This small molecule binds to this protein.
Small molecule (SMILES): [H]/N=C(\N)N[C@H]1C=C(C(=O)O)O[C@@H]([C@H](O)[C@H](O)CO)[C@@H]1NC(C)=O

Binding-site contacts:
Ligand atom O1B contacts residue ARG292 of chain 2.A at 3.3 Å (salt-bridge).
Ligand atom C6 contacts residue GLU277 of chain 2.A at 3.5 Å.
Ligand atom O9 contacts residue ARG224 of chain 2.A at 3.4 Å (salt-bridge).
Ligand atom CZ contacts residue GLU119 of chain 2.A at 3.6 Å.
Ligand atom O1A contacts residue TYR406 of chain 2.A at 3.4 Å (h-bond).
Ligand atom C3 contacts residue ASP151 of chain 2.A at 3.2 Å.
Ligand atom O10 contacts residue ASP151 of chain 2.A at 3.4 Å.
Ligand atom O8 contacts residue GLU277 of chain 2.A at 3.7 Å.
Ligand atom C9 contacts residue ALA246 of chain 2.A at 3.6 Å (hydrophobic).
Ligand atom NH1 contacts residue ASP151 of chain 2.A at 3.0 Å (salt-bridge).
Ligand atom C3 contacts residue TYR406 of chain 2.A at 3.1 Å (hydrophobic).
Ligand atom CZ contacts residue TRP178 of chain 2.A at 3.5 Å (hydrophobic).
Ligand atom O1B contacts residue ARG371 of chain 2.A at 2.8 Å (salt-bridge).
Ligand atom O10 contacts residue ARG152 of chain 2.A at 2.9 Å (salt-bridge).
Ligand atom O9 contacts residue GLU276 of chain 2.A at 2.5 Å (salt-bridge).
Ligand atom O8 contacts residue ARG292 of chain 2.A at 3.5 Å.
Ligand atom C8 contacts residue ARG292 of chain 2.A at 3.6 Å.
Ligand atom C3 contacts residue GLU119 of chain 2.A at 3.6 Å.
Ligand atom O8 contacts residue GLU276 of chain 2.A at 2.7 Å (salt-bridge).
Ligand atom C9 contacts residue ASN294 of chain 2.A at 3.7 Å.
Ligand atom O6 contacts residue TYR406 of chain 2.A at 3.2 Å (h-bond).
Ligand atom O9 contacts residue ALA246 of chain 2.A at 3.4 Å.
Ligand atom NE contacts residue ASP151 of chain 2.A at 2.9 Å (salt-bridge).
Ligand atom NH2 contacts residue GLU227 of chain 2.A at 2.9 Å (salt-bridge).
Ligand atom C11 contacts residue TRP178 of chain 2.A at 3.8 Å (hydrophobic).
Ligand atom C1 contacts residue TYR406 of chain 2.A at 3.0 Å (hydrophobic).
Ligand atom C1 contacts residue ARG371 of chain 2.A at 3.5 Å.
Ligand atom C4 contacts residue ASP151 of chain 2.A at 3.5 Å.
Ligand atom C4 contacts residue TYR406 of chain 2.A at 3.7 Å (hydrophobic).
Ligand atom C6 contacts residue TYR406 of chain 2.A at 3.6 Å (hydrophobic).
Ligand atom NH1 contacts residue TRP178 of chain 2.A at 2.9 Å (h-bond).
Ligand atom C9 contacts residue GLU276 of chain 2.A at 3.3 Å.
Ligand atom NH1 contacts residue ARG156 of chain 2.A at 3.4 Å (salt-bridge).
Ligand atom O1B contacts residue TYR406 of chain 2.A at 3.4 Å (h-bond).
Ligand atom O1A contacts residue ARG118 of chain 2.A at 2.9 Å (salt-bridge).
Ligand atom NE contacts residue GLU119 of chain 2.A at 3.3 Å (salt-bridge).
Ligand atom O1A contacts residue ARG371 of chain 2.A at 2.9 Å (salt-bridge).
Ligand atom NH2 contacts residue TRP178 of chain 2.A at 3.2 Å (h-bond).
Ligand atom C2 contacts residue TYR406 of chain 2.A at 2.7 Å (hydrophobic).
Ligand atom C8 contacts residue GLU276 of chain 2.A at 3.6 Å.

Sequence of chain 2.A:
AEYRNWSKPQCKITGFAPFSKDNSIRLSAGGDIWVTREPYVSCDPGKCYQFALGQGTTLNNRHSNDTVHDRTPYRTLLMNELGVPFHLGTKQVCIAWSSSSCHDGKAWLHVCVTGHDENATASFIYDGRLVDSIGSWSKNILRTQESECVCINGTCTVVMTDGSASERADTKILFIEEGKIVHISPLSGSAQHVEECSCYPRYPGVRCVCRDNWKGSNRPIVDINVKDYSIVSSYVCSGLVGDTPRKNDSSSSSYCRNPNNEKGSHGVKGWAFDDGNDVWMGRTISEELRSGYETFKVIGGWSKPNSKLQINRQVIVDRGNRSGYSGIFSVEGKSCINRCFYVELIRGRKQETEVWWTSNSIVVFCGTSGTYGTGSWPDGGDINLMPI